Binding-site contacts:
Ligand atom C5 contacts residue GLN14 of chain 1.B at 4.2 Å.
Ligand atom C6 contacts residue VAL159 of chain 1.B at 4.2 Å (hydrophobic).
Ligand atom C6 contacts residue LEU158 of chain 1.B at 3.5 Å (hydrophobic).
Ligand atom C3 contacts residue GLY83 of chain 1.B at 3.8 Å.
Ligand atom C2 contacts residue THR160 of chain 1.B at 4.1 Å.
Ligand atom O4 contacts residue ASP42 of chain 1.B at 3.8 Å.
Ligand atom O6 contacts residue LEU158 of chain 1.B at 4.0 Å.
Ligand atom O6 contacts residue THR160 of chain 1.B at 3.4 Å (h-bond).
Ligand atom O5 contacts residue GLN14 of chain 1.B at 3.5 Å (h-bond).
Ligand atom C5 contacts residue THR160 of chain 1.B at 4.0 Å.
Ligand atom O1 contacts residue GLY83 of chain 1.B at 4.0 Å.
Ligand atom O4 contacts residue ARG41 of chain 1.B at 3.8 Å.
Ligand atom C3 contacts residue ASP42 of chain 1.B at 3.2 Å.
Ligand atom C5 contacts residue GLY83 of chain 1.B at 4.0 Å.
Ligand atom O1 contacts residue GLU13 of chain 1.B at 4.2 Å.
Ligand atom C4 contacts residue GLY83 of chain 1.B at 4.1 Å.
Ligand atom O6 contacts residue LEU158 of chain 1.B at 2.9 Å (h-bond).
Ligand atom C1 contacts residue THR160 of chain 1.B at 4.2 Å.
Ligand atom O4 contacts residue VAL39 of chain 1.B at 3.9 Å.
Ligand atom O4 contacts residue GLY83 of chain 1.B at 3.3 Å (h-bond).
Ligand atom O6 contacts residue VAL159 of chain 1.B at 3.9 Å.
Ligand atom C3 contacts residue ALA40 of chain 1.B at 3.9 Å (hydrophobic).
Ligand atom O4 contacts residue ALA40 of chain 1.B at 2.9 Å (h-bond).
Ligand atom C6 contacts residue LEU158 of chain 1.B at 3.6 Å (hydrophobic).
Ligand atom O6 contacts residue GLN14 of chain 1.B at 3.3 Å.
Ligand atom C6 contacts residue GLN14 of chain 1.B at 3.9 Å.
Ligand atom O3 contacts residue ALA40 of chain 1.B at 3.6 Å.
Ligand atom O6 contacts residue LEU17 of chain 1.B at 3.6 Å.
Ligand atom O5 contacts residue GLN14 of chain 1.B at 3.5 Å (h-bond).
Ligand atom C4 contacts residue ASP42 of chain 1.B at 4.1 Å.
Ligand atom C6 contacts residue THR160 of chain 1.B at 3.1 Å.
Ligand atom C4 contacts residue ALA40 of chain 1.B at 3.1 Å (hydrophobic).
Ligand atom C4 contacts residue THR160 of chain 1.B at 4.3 Å.
Ligand atom C6 contacts residue GLN14 of chain 1.B at 3.2 Å.
Ligand atom C5 contacts residue GLN14 of chain 1.B at 4.0 Å.
Ligand atom C1 contacts residue GLN14 of chain 1.B at 3.6 Å.
Ligand atom O3 contacts residue ARG41 of chain 1.B at 3.8 Å.
Ligand atom O4 contacts residue LYS82 of chain 1.B at 4.3 Å.
Ligand atom O6 contacts residue GLU157 of chain 1.B at 3.8 Å.
Ligand atom O3 contacts residue ASP42 of chain 1.B at 2.4 Å (salt-bridge).

Sequence of chain 1.B:
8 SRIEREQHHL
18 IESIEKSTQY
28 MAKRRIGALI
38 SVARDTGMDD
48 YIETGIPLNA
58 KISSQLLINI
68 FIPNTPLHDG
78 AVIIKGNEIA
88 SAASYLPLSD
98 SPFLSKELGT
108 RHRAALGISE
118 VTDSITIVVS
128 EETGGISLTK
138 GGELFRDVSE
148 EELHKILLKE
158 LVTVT

The small molecule below binds the protein below.
Small molecule (SMILES): OC[C@H]1O[C@@](CO)(O[C@H]2O[C@H](CO)[C@@H](O)[C@H](O)[C@H]2O)[C@@H](O)[C@@H]1O